A small-molecule ligand and the protein it binds are described below.
Small molecule (SMILES): CC(=O)N[C@@H]1[C@@H](O)[C@H](O)[C@@H](CO)O[C@H]1O

Binding-site contacts:
Ligand atom C5 contacts residue ASN277 of chain 1.I at 3.8 Å.
Ligand atom N2 contacts residue ASN277 of chain 1.I at 2.8 Å (h-bond).
Ligand atom N2 contacts residue CYS276 of chain 1.I at 4.5 Å.
Ligand atom C7 contacts residue ASN277 of chain 1.I at 3.9 Å.
Ligand atom C4 contacts residue ASN277 of chain 1.I at 4.2 Å.
Ligand atom C2 contacts residue ASN277 of chain 1.I at 2.5 Å.
Ligand atom C1 contacts residue ASN277 of chain 1.I at 1.4 Å.
Ligand atom C7 contacts residue CYS276 of chain 1.I at 4.5 Å (hydrophobic).
Ligand atom C3 contacts residue ASN277 of chain 1.I at 3.9 Å.
Ligand atom C8 contacts residue ASP275 of chain 1.I at 3.2 Å.
Ligand atom C8 contacts residue CYS276 of chain 1.I at 4.3 Å (hydrophobic).
Ligand atom O5 contacts residue ASN277 of chain 1.I at 2.5 Å (h-bond).
Ligand atom O7 contacts residue ASN277 of chain 1.I at 4.4 Å.
Ligand atom C7 contacts residue ASP275 of chain 1.I at 4.4 Å.

Sequence of chain 1.I:
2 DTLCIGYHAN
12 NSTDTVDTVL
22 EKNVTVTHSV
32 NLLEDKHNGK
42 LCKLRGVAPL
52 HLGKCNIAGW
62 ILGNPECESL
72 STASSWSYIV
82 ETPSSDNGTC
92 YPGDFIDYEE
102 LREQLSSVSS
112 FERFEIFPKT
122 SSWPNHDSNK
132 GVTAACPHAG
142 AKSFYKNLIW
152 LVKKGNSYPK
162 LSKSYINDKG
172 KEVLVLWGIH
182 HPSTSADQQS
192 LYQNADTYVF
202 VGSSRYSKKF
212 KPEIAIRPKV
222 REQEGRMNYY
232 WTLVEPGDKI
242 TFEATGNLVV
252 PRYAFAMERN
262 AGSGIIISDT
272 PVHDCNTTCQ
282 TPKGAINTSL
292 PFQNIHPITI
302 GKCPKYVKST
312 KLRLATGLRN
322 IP